Sequence of chain 1.A:
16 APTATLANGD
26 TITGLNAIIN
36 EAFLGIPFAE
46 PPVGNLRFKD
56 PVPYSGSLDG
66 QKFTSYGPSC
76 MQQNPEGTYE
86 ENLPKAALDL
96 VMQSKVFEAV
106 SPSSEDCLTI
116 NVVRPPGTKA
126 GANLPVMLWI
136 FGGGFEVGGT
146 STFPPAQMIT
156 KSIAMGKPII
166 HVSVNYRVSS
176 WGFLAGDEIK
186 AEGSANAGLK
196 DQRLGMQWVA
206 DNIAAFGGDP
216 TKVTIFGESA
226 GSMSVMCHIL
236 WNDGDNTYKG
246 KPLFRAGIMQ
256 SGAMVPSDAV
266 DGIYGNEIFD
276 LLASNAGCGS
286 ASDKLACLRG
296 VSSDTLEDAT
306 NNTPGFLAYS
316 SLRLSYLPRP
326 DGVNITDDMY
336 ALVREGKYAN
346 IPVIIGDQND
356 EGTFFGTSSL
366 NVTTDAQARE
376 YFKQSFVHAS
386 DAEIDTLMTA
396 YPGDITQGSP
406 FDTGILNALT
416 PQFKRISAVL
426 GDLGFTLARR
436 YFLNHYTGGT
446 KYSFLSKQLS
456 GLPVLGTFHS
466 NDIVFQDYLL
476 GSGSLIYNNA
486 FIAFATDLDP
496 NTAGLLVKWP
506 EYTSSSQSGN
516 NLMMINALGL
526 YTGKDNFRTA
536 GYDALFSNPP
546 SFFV

This protein binds this small molecule.
Small molecule (SMILES): CC(=O)N[C@@H]1[C@@H](O)[C@H](O)[C@@H](CO)O[C@H]1O

Binding-site contacts:
Ligand atom C5 contacts residue VAL328 of chain 1.A at 4.1 Å (hydrophobic).
Ligand atom C7 contacts residue ASN329 of chain 1.A at 3.7 Å.
Ligand atom C1 contacts residue ASN237 of chain 1.A at 3.8 Å.
Ligand atom C8 contacts residue LYS195 of chain 1.A at 4.2 Å.
Ligand atom C1 contacts residue ASN329 of chain 1.A at 1.5 Å.
Ligand atom C7 contacts residue TRP236 of chain 1.A at 3.4 Å (hydrophobic).
Ligand atom C8 contacts residue ARG198 of chain 1.A at 4.2 Å.
Ligand atom C2 contacts residue ASN329 of chain 1.A at 2.5 Å.
Ligand atom O5 contacts residue VAL328 of chain 1.A at 3.6 Å.
Ligand atom C5 contacts residue ASN329 of chain 1.A at 3.7 Å.
Ligand atom C1 contacts residue VAL328 of chain 1.A at 4.3 Å (hydrophobic).
Ligand atom C4 contacts residue ASN329 of chain 1.A at 4.3 Å.
Ligand atom C8 contacts residue TRP236 of chain 1.A at 3.7 Å (hydrophobic).
Ligand atom O5 contacts residue ASN237 of chain 1.A at 3.8 Å.
Ligand atom C2 contacts residue ASN237 of chain 1.A at 3.9 Å.
Ligand atom O5 contacts residue ASN329 of chain 1.A at 2.4 Å (h-bond).
Ligand atom C6 contacts residue VAL328 of chain 1.A at 4.1 Å (hydrophobic).
Ligand atom O7 contacts residue ASN237 of chain 1.A at 3.2 Å (h-bond).
Ligand atom N2 contacts residue ASN329 of chain 1.A at 2.9 Å (h-bond).
Ligand atom N2 contacts residue TRP236 of chain 1.A at 4.2 Å.
Ligand atom O7 contacts residue TRP236 of chain 1.A at 3.1 Å (h-bond).
Ligand atom C3 contacts residue ASN329 of chain 1.A at 3.8 Å.
Ligand atom C7 contacts residue ASN237 of chain 1.A at 4.2 Å.
Ligand atom O7 contacts residue ASN329 of chain 1.A at 4.1 Å.